Sequence of chain 1.F:
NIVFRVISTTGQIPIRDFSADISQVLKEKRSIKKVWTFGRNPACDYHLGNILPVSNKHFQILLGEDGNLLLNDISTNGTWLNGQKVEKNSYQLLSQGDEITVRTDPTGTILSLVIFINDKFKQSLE

This small molecule binds to this protein.
Small molecule (SMILES): CC(C)C[C@@H](C=O)NC(=O)[C@@H]1CCCN1C(=O)[C@@H]1CCCN1C(=O)[C@@H](NC(=O)[C@@H]1CCCN1C(=O)[C@@H](N)CC(C)C)[C@@H](C)OP(=O)(O)O

Binding-site contacts:
Ligand atom O3P contacts residue SER57 of chain 1.F at 3.3 Å.
Ligand atom CG2 contacts residue ARG42 of chain 1.F at 4.1 Å.
Ligand atom O1P contacts residue SER57 of chain 1.F at 3.1 Å (h-bond).
Ligand atom CB contacts residue ARG42 of chain 1.F at 3.7 Å.
Ligand atom CD contacts residue LEU54 of chain 1.F at 3.9 Å (hydrophobic).
Ligand atom CG2 contacts residue ASN79 of chain 1.F at 4.0 Å.
Ligand atom O contacts residue ARG42 of chain 1.F at 3.6 Å (salt-bridge).
Ligand atom O contacts residue ARG42 of chain 1.F at 3.8 Å.
Ligand atom CB contacts residue ARG105 of chain 1.F at 3.5 Å.
Ligand atom O3P contacts residue ASN58 of chain 1.F at 2.7 Å (h-bond).
Ligand atom P contacts residue SER57 of chain 1.F at 3.8 Å.
Ligand atom C contacts residue ASN79 of chain 1.F at 3.3 Å.
Ligand atom P contacts residue ASN58 of chain 1.F at 3.9 Å.
Ligand atom CG2 contacts residue LEU54 of chain 1.F at 3.6 Å (hydrophobic).
Ligand atom CA contacts residue ASN79 of chain 1.F at 3.3 Å.
Ligand atom O contacts residue PRO55 of chain 1.F at 4.1 Å.
Ligand atom O2P contacts residue ASN58 of chain 1.F at 4.1 Å.
Ligand atom CG2 contacts residue THR78 of chain 1.F at 3.9 Å.
Ligand atom O1P contacts residue THR78 of chain 1.F at 2.4 Å (h-bond).
Ligand atom OG1 contacts residue ASN58 of chain 1.F at 4.0 Å.
Ligand atom P contacts residue ARG42 of chain 1.F at 4.0 Å.
Ligand atom O contacts residue THR78 of chain 1.F at 4.2 Å.
Ligand atom CB contacts residue THR78 of chain 1.F at 4.0 Å.
Ligand atom CB contacts residue LEU54 of chain 1.F at 4.2 Å (hydrophobic).
Ligand atom O3P contacts residue ARG42 of chain 1.F at 4.0 Å.
Ligand atom N contacts residue ASN79 of chain 1.F at 4.2 Å.
Ligand atom CA contacts residue ARG105 of chain 1.F at 3.8 Å.
Ligand atom P contacts residue THR78 of chain 1.F at 3.8 Å.
Ligand atom O contacts residue ASN79 of chain 1.F at 3.0 Å (h-bond).
Ligand atom CG2 contacts residue SER57 of chain 1.F at 4.0 Å.
Ligand atom CG2 contacts residue VAL56 of chain 1.F at 4.3 Å (hydrophobic).
Ligand atom N contacts residue ARG42 of chain 1.F at 4.2 Å.
Ligand atom O2P contacts residue THR78 of chain 1.F at 4.3 Å.
Ligand atom N contacts residue ASN79 of chain 1.F at 3.5 Å (h-bond).
Ligand atom CA contacts residue LEU54 of chain 1.F at 4.0 Å (hydrophobic).
Ligand atom OG1 contacts residue ARG42 of chain 1.F at 2.8 Å (salt-bridge).
Ligand atom OG1 contacts residue SER57 of chain 1.F at 3.9 Å.
Ligand atom C contacts residue ARG42 of chain 1.F at 4.0 Å.
Ligand atom CG2 contacts residue PRO55 of chain 1.F at 4.0 Å (hydrophobic).
Ligand atom CA contacts residue ARG42 of chain 1.F at 3.9 Å.